Binding-site contacts:
Ligand atom O contacts residue GLN57 of chain 1.B at 3.5 Å (h-bond).
Ligand atom O contacts residue ARG96 of chain 1.B at 3.4 Å (salt-bridge).
Ligand atom CG2 contacts residue GLU126 of chain 1.B at 4.1 Å.
Ligand atom CG1 contacts residue ASN61 of chain 1.B at 3.8 Å.
Ligand atom C contacts residue LYS92 of chain 1.B at 3.5 Å.
Ligand atom OXT contacts residue ASN61 of chain 1.B at 3.1 Å (h-bond).
Ligand atom C contacts residue GLN64 of chain 1.B at 3.9 Å.
Ligand atom C contacts residue ARG96 of chain 1.B at 4.0 Å.
Ligand atom O contacts residue GLN64 of chain 1.B at 3.0 Å.
Ligand atom CB contacts residue GLN64 of chain 1.B at 3.9 Å.
Ligand atom CG2 contacts residue TYR20 of chain 1.B at 3.9 Å (hydrophobic).
Ligand atom CB contacts residue ASN61 of chain 1.B at 3.1 Å.
Ligand atom CG2 contacts residue ARG21 of chain 1.B at 3.9 Å.
Ligand atom CG1 contacts residue TYR32 of chain 1.B at 3.7 Å (hydrophobic).
Ligand atom C contacts residue TYR20 of chain 1.B at 4.1 Å (hydrophobic).
Ligand atom CG1 contacts residue LYS92 of chain 1.B at 4.0 Å.
Ligand atom O contacts residue TYR20 of chain 1.B at 2.9 Å (h-bond).
Ligand atom O contacts residue LYS92 of chain 1.B at 2.3 Å (salt-bridge).
Ligand atom CG2 contacts residue ASN17 of chain 1.B at 3.4 Å.
Ligand atom CB contacts residue ASN17 of chain 1.B at 3.7 Å.
Ligand atom N contacts residue ASN61 of chain 1.B at 3.6 Å.
Ligand atom N contacts residue LYS92 of chain 1.B at 4.0 Å.
Ligand atom CB contacts residue GLN57 of chain 1.B at 3.4 Å.
Ligand atom OXT contacts residue ASN17 of chain 1.B at 3.2 Å (h-bond).
Ligand atom N contacts residue TYR20 of chain 1.B at 4.1 Å.
Ligand atom CG contacts residue LYS92 of chain 1.B at 3.9 Å.
Ligand atom CA contacts residue ASN61 of chain 1.B at 3.9 Å.
Ligand atom C contacts residue ASN61 of chain 1.B at 4.1 Å.
Ligand atom O contacts residue LYS92 of chain 1.B at 3.9 Å.
Ligand atom CB contacts residue GLU126 of chain 1.B at 4.0 Å.
Ligand atom CG2 contacts residue ASN61 of chain 1.B at 4.0 Å.
Ligand atom OXT contacts residue ARG13 of chain 1.B at 3.9 Å.
Ligand atom OD2 contacts residue LYS92 of chain 1.B at 3.1 Å (salt-bridge).
Ligand atom OE1 contacts residue GLN68 of chain 1.B at 3.3 Å (h-bond).
Ligand atom CB contacts residue TYR32 of chain 1.B at 3.9 Å (hydrophobic).
Ligand atom CG1 contacts residue TYR20 of chain 1.B at 3.7 Å (hydrophobic).
Ligand atom C contacts residue GLN57 of chain 1.B at 4.0 Å.
Ligand atom CG2 contacts residue TYR32 of chain 1.B at 4.0 Å (hydrophobic).
Ligand atom C contacts residue ASN61 of chain 1.B at 4.0 Å.
Ligand atom CA contacts residue GLN64 of chain 1.B at 4.1 Å.

Sequence of chain 1.B:
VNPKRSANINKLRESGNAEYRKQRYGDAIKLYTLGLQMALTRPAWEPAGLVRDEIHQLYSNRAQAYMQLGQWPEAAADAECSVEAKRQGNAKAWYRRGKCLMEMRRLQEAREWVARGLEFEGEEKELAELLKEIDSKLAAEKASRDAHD

A protein and the small-molecule ligand that binds it are described below.
Small molecule (SMILES): CC(C)[C@H](N)C(=O)N[C@@H](CCC(=O)O)C(=O)N[C@@H](CCC(=O)O)C(=O)N[C@H](C(=O)N[C@@H](CC(=O)O)C(=O)O)C(C)C